This protein binds this small molecule.
Small molecule (SMILES): CC(=O)N[C@H]1[C@H](O[C@H]2[C@H](O)[C@@H](NC(C)=O)CO[C@@H]2CO)O[C@H](CO)[C@@H](O)[C@@H]1O

Binding-site contacts:
Ligand atom N2 contacts residue GLU66 of chain 1.D at 2.3 Å (salt-bridge).
Ligand atom O7 contacts residue TRP63 of chain 1.D at 4.1 Å.
Ligand atom C7 contacts residue GLU66 of chain 1.D at 3.0 Å.
Ligand atom O5 contacts residue ASN68 of chain 1.D at 2.2 Å (h-bond).
Ligand atom C1 contacts residue GLU66 of chain 1.D at 3.8 Å.
Ligand atom C5 contacts residue ASN68 of chain 1.D at 3.5 Å.
Ligand atom C7 contacts residue TRP63 of chain 1.D at 4.0 Å (hydrophobic).
Ligand atom C5 contacts residue THR22 of chain 1.D at 4.4 Å.
Ligand atom C6 contacts residue THR20 of chain 1.D at 4.3 Å.
Ligand atom C8 contacts residue ASN68 of chain 1.D at 4.5 Å.
Ligand atom C1 contacts residue THR22 of chain 1.D at 4.0 Å.
Ligand atom C7 contacts residue ASN68 of chain 1.D at 3.4 Å.
Ligand atom C1 contacts residue ASN68 of chain 1.D at 1.4 Å.
Ligand atom O5 contacts residue THR22 of chain 1.D at 4.2 Å.
Ligand atom O7 contacts residue ASN68 of chain 1.D at 3.8 Å.
Ligand atom O6 contacts residue THR20 of chain 1.D at 4.2 Å.
Ligand atom O7 contacts residue GLU66 of chain 1.D at 4.2 Å.
Ligand atom C8 contacts residue TRP63 of chain 1.D at 3.0 Å (hydrophobic).
Ligand atom C8 contacts residue GLU66 of chain 1.D at 2.9 Å.
Ligand atom C3 contacts residue GLU66 of chain 1.D at 3.9 Å.
Ligand atom O7 contacts residue ARG61 of chain 1.D at 3.9 Å.
Ligand atom O3 contacts residue GLU66 of chain 1.D at 4.3 Å.
Ligand atom C4 contacts residue ASN68 of chain 1.D at 4.2 Å.
Ligand atom C3 contacts residue ASN68 of chain 1.D at 3.9 Å.
Ligand atom C2 contacts residue ASN68 of chain 1.D at 2.5 Å.
Ligand atom C2 contacts residue GLU66 of chain 1.D at 3.4 Å.
Ligand atom N2 contacts residue ASN68 of chain 1.D at 2.9 Å (h-bond).

Sequence of chain 1.D:
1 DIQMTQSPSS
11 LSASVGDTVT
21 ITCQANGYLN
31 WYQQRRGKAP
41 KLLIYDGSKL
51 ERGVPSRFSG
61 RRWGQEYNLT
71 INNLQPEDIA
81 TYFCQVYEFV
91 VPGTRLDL